A protein and the small-molecule ligand that binds it are described below.
Small molecule (SMILES): CC(=O)N[C@@H]1[C@@H](O)[C@H](O)[C@@H](CO)O[C@H]1O

Sequence of chain 2.A:
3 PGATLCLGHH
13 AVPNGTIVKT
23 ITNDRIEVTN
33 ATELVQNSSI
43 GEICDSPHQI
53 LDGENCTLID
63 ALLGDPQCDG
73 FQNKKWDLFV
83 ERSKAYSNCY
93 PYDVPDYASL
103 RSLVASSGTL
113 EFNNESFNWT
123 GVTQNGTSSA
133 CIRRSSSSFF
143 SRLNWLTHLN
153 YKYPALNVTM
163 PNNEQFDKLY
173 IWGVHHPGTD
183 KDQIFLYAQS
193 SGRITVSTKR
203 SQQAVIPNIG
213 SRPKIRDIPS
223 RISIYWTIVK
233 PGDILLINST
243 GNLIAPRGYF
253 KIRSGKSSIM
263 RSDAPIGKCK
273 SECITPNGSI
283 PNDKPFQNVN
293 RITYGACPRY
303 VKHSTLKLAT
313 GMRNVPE

Binding-site contacts:
Ligand atom N2 contacts residue ASN127 of chain 2.A at 3.2 Å (h-bond).
Ligand atom C6 contacts residue ARG249 of chain 2.A at 4.3 Å.
Ligand atom C7 contacts residue ASN127 of chain 2.A at 3.4 Å.
Ligand atom O7 contacts residue ASN127 of chain 2.A at 3.2 Å (h-bond).
Ligand atom C1 contacts residue ARG249 of chain 2.A at 4.3 Å.
Ligand atom C3 contacts residue ASN127 of chain 2.A at 3.9 Å.
Ligand atom O5 contacts residue ASN127 of chain 2.A at 2.3 Å (h-bond).
Ligand atom C7 contacts residue GLN126 of chain 2.A at 4.3 Å.
Ligand atom C5 contacts residue ASN127 of chain 2.A at 3.6 Å.
Ligand atom C4 contacts residue ASN127 of chain 2.A at 4.3 Å.
Ligand atom C5 contacts residue ARG249 of chain 2.A at 4.0 Å.
Ligand atom N2 contacts residue GLN126 of chain 2.A at 4.4 Å.
Ligand atom O5 contacts residue ARG249 of chain 2.A at 4.1 Å.
Ligand atom C8 contacts residue GLN126 of chain 2.A at 3.8 Å.
Ligand atom C1 contacts residue ASN127 of chain 2.A at 1.4 Å.
Ligand atom C2 contacts residue ASN127 of chain 2.A at 2.6 Å.